Binding-site contacts:
Ligand atom C4 contacts residue ASN119 of chain 1.C at 4.3 Å.
Ligand atom O5 contacts residue THR121 of chain 1.C at 2.9 Å (h-bond).
Ligand atom N2 contacts residue ASN119 of chain 1.C at 2.9 Å (h-bond).
Ligand atom C5 contacts residue THR121 of chain 1.C at 3.0 Å.
Ligand atom C6 contacts residue THR121 of chain 1.C at 3.3 Å.
Ligand atom O5 contacts residue ASN119 of chain 1.C at 2.4 Å (h-bond).
Ligand atom C7 contacts residue ASN119 of chain 1.C at 3.7 Å.
Ligand atom C1 contacts residue ASN119 of chain 1.C at 1.4 Å.
Ligand atom C1 contacts residue THR121 of chain 1.C at 3.4 Å.
Ligand atom C4 contacts residue THR121 of chain 1.C at 4.4 Å.
Ligand atom O7 contacts residue ASN119 of chain 1.C at 4.1 Å.
Ligand atom C2 contacts residue ASN119 of chain 1.C at 2.4 Å.
Ligand atom C3 contacts residue ASN119 of chain 1.C at 3.8 Å.
Ligand atom C5 contacts residue ASN119 of chain 1.C at 3.7 Å.

Sequence of chain 1.C:
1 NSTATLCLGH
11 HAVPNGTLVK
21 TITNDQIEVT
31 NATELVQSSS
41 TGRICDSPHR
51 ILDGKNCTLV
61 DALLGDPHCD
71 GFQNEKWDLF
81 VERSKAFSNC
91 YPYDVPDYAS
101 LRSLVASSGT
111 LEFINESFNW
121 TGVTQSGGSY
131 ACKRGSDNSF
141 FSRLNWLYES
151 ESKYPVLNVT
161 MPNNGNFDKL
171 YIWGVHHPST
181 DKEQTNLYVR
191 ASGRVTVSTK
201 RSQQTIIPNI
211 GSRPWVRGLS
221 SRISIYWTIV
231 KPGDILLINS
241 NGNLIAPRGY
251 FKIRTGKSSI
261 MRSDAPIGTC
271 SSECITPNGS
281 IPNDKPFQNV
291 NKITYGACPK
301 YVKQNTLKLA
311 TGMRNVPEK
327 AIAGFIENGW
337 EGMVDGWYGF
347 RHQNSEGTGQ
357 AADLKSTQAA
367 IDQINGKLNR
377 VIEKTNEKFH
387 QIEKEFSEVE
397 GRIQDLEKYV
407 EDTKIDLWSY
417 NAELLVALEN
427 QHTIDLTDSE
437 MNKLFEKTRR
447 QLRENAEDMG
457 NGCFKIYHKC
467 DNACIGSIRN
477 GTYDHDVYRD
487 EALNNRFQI

The protein below binds the small molecule below.
Small molecule (SMILES): CC(=O)N[C@H]1[C@H](O[C@H]2[C@H](O)[C@@H](NC(C)=O)CO[C@@H]2CO)O[C@H](CO)[C@@H](O[C@@H]2O[C@H](CO)[C@@H](O)[C@H](O)[C@@H]2O)[C@@H]1O